Sequence of chain 1.A:
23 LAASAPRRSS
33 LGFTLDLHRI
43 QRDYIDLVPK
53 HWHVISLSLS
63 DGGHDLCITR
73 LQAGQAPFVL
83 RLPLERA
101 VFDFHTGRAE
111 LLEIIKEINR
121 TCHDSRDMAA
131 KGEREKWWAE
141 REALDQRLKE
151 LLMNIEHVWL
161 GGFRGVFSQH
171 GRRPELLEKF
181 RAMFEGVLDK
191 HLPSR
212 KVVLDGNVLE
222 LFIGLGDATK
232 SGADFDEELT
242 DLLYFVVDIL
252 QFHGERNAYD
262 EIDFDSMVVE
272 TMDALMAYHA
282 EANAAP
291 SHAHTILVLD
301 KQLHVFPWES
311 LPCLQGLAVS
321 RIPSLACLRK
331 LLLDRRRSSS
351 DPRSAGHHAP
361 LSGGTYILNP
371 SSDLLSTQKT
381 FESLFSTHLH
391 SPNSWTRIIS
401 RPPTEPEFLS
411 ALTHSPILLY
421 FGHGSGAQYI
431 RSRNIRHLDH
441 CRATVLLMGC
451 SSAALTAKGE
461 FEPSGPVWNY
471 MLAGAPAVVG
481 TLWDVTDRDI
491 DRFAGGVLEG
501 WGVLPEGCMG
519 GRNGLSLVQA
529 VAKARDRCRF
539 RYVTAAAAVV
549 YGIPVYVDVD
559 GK

Binding-site contacts:
Ligand atom CG2 contacts residue ASP300 of chain 1.A at 3.7 Å.
Ligand atom N contacts residue ASP38 of chain 1.A at 3.6 Å.
Ligand atom CB contacts residue PHE35 of chain 1.A at 3.9 Å (hydrophobic).
Ligand atom OE1 contacts residue ARG83 of chain 1.A at 3.7 Å.
Ligand atom CD contacts residue LEU299 of chain 1.A at 3.9 Å (hydrophobic).
Ligand atom CG2 contacts residue SER60 of chain 1.A at 3.9 Å.
Ligand atom CB contacts residue LEU325 of chain 1.A at 3.9 Å (hydrophobic).
Ligand atom CB contacts residue ASP38 of chain 1.A at 3.1 Å.
Ligand atom CD1 contacts residue PHE35 of chain 1.A at 3.9 Å (hydrophobic).
Ligand atom OE1 contacts residue ASP300 of chain 1.A at 3.8 Å.
Ligand atom NE2 contacts residue ASP300 of chain 1.A at 3.8 Å.
Ligand atom CG contacts residue PHE35 of chain 1.A at 3.5 Å (hydrophobic).
Ligand atom O contacts residue VAL298 of chain 1.A at 3.4 Å.
Ligand atom O contacts residue SER324 of chain 1.A at 3.7 Å.
Ligand atom O contacts residue LEU472 of chain 1.A at 3.8 Å.
Ligand atom NE2 contacts residue CYS69 of chain 1.A at 3.6 Å.
Ligand atom O contacts residue SER324 of chain 1.A at 3.8 Å.
Ligand atom CD2 contacts residue SER58 of chain 1.A at 3.8 Å.
Ligand atom OE1 contacts residue LYS301 of chain 1.A at 3.7 Å.
Ligand atom CA contacts residue ASP38 of chain 1.A at 3.5 Å.
Ligand atom CG1 contacts residue SER58 of chain 1.A at 3.8 Å.
Ligand atom CG2 contacts residue LEU59 of chain 1.A at 3.7 Å (hydrophobic).
Ligand atom OE1 contacts residue LEU299 of chain 1.A at 4.0 Å.
Ligand atom CE1 contacts residue ASP38 of chain 1.A at 3.5 Å.
Ligand atom CD2 contacts residue LEU39 of chain 1.A at 3.8 Å (hydrophobic).
Ligand atom NE2 contacts residue LEU299 of chain 1.A at 2.9 Å (h-bond).
Ligand atom CE2 contacts residue ILE42 of chain 1.A at 3.6 Å (hydrophobic).
Ligand atom NE2 contacts residue VAL81 of chain 1.A at 3.4 Å.
Ligand atom CZ contacts residue ILE42 of chain 1.A at 3.8 Å (hydrophobic).
Ligand atom CE1 contacts residue TYR46 of chain 1.A at 3.8 Å (hydrophobic).
Ligand atom ND1 contacts residue ASP38 of chain 1.A at 2.4 Å (salt-bridge).
Ligand atom CD contacts residue CYS69 of chain 1.A at 4.0 Å (hydrophobic).
Ligand atom C contacts residue TRP468 of chain 1.A at 3.9 Å (hydrophobic).
Ligand atom CD1 contacts residue ILE42 of chain 1.A at 3.9 Å (hydrophobic).
Ligand atom CG contacts residue ASP38 of chain 1.A at 3.0 Å.
Ligand atom O contacts residue LEU325 of chain 1.A at 3.1 Å (h-bond).
Ligand atom CA contacts residue TRP468 of chain 1.A at 3.6 Å (hydrophobic).
Ligand atom CD2 contacts residue PHE35 of chain 1.A at 3.9 Å (hydrophobic).
Ligand atom CD1 contacts residue ASP38 of chain 1.A at 3.1 Å.
Ligand atom O contacts residue TRP468 of chain 1.A at 3.4 Å.

The protein below binds the small molecule below.
Small molecule (SMILES): CC(C)C[C@H](NC(=O)[C@H](CCC(N)=O)NC(=O)[C@H](CO)NC(=O)[C@@H](N)CC1=NC=NC1)C(=O)N[C@@H](CCC(=O)O)C(=O)N[C@H](C(=O)N[C@@H](CC(C)C)C(=O)N[C@@H](Cc1ccccc1)C(=O)N[C@@H](CCC(N)=O)C(=O)NCC(=O)N1CCC[C@H]1C=O)C(C)C